Binding-site contacts:
Ligand atom C5 contacts residue ASN85 of chain 1.A at 3.7 Å.
Ligand atom O6 contacts residue SER87 of chain 1.A at 3.8 Å.
Ligand atom C5 contacts residue SER87 of chain 1.A at 3.8 Å.
Ligand atom N2 contacts residue ASN85 of chain 1.A at 2.8 Å (h-bond).
Ligand atom C7 contacts residue ASN85 of chain 1.A at 3.3 Å.
Ligand atom C4 contacts residue ASN85 of chain 1.A at 4.3 Å.
Ligand atom C8 contacts residue ASN85 of chain 1.A at 4.3 Å.
Ligand atom C6 contacts residue SER87 of chain 1.A at 3.5 Å.
Ligand atom C3 contacts residue ASN85 of chain 1.A at 3.8 Å.
Ligand atom O5 contacts residue SER87 of chain 1.A at 3.7 Å.
Ligand atom O5 contacts residue ASN85 of chain 1.A at 2.5 Å (h-bond).
Ligand atom C1 contacts residue ASN85 of chain 1.A at 1.5 Å.
Ligand atom C2 contacts residue ASN85 of chain 1.A at 2.5 Å.
Ligand atom O7 contacts residue ASN85 of chain 1.A at 3.5 Å (h-bond).
Ligand atom C1 contacts residue SER87 of chain 1.A at 4.4 Å.

This protein binds this small molecule.
Small molecule (SMILES): CC(=O)N[C@@H]1[C@@H](O)[C@H](O)[C@@H](CO)O[C@H]1O

Sequence of chain 1.A:
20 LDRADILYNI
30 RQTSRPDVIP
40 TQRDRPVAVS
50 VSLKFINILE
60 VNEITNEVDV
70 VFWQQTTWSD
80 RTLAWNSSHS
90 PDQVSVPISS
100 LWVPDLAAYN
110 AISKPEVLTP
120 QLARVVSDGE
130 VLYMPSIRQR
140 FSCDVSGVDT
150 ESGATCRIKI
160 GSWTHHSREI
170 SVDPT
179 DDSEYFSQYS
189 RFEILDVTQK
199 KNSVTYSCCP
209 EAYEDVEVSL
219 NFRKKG